Sequence of chain 1.C:
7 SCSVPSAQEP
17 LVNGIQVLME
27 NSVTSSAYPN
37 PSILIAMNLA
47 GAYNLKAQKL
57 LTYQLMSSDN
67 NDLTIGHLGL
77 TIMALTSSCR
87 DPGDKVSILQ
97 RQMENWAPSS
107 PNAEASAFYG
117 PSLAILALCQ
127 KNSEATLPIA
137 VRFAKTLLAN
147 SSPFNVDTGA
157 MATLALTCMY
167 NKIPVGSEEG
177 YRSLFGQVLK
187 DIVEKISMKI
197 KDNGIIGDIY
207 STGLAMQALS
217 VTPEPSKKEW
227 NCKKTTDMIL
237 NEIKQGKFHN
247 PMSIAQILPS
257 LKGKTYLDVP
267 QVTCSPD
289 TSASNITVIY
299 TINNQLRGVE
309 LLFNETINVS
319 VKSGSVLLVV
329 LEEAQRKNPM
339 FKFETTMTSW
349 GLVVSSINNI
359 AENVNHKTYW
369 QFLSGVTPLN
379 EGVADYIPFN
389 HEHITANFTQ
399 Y

Binding-site contacts:
Ligand atom C2 contacts residue ASN395 of chain 1.C at 2.5 Å.
Ligand atom O5 contacts residue GLN303 of chain 1.C at 3.6 Å.
Ligand atom C8 contacts residue LEU304 of chain 1.C at 4.2 Å (hydrophobic).
Ligand atom C3 contacts residue ASN395 of chain 1.C at 3.8 Å.
Ligand atom C8 contacts residue GLN303 of chain 1.C at 3.9 Å.
Ligand atom C6 contacts residue THR397 of chain 1.C at 4.4 Å.
Ligand atom O5 contacts residue THR397 of chain 1.C at 3.9 Å.
Ligand atom C6 contacts residue GLN303 of chain 1.C at 3.7 Å.
Ligand atom C1 contacts residue GLN303 of chain 1.C at 4.1 Å.
Ligand atom O7 contacts residue VAL374 of chain 1.C at 4.0 Å.
Ligand atom C1 contacts residue ASN395 of chain 1.C at 1.4 Å.
Ligand atom C5 contacts residue ASN395 of chain 1.C at 3.6 Å.
Ligand atom O7 contacts residue LEU371 of chain 1.C at 3.9 Å.
Ligand atom C8 contacts residue ASN395 of chain 1.C at 4.2 Å.
Ligand atom C4 contacts residue ASN395 of chain 1.C at 4.2 Å.
Ligand atom C8 contacts residue LEU371 of chain 1.C at 4.1 Å (hydrophobic).
Ligand atom O6 contacts residue GLN398 of chain 1.C at 4.3 Å.
Ligand atom C5 contacts residue GLN303 of chain 1.C at 3.4 Å.
Ligand atom O6 contacts residue THR397 of chain 1.C at 3.1 Å (h-bond).
Ligand atom O6 contacts residue PHE396 of chain 1.C at 4.3 Å.
Ligand atom N2 contacts residue ASN395 of chain 1.C at 3.0 Å (h-bond).
Ligand atom O5 contacts residue ASN395 of chain 1.C at 2.2 Å (h-bond).
Ligand atom C7 contacts residue LEU371 of chain 1.C at 4.3 Å (hydrophobic).
Ligand atom C7 contacts residue ASN395 of chain 1.C at 3.8 Å.

A protein and the small-molecule ligand that binds it are described below.
Small molecule (SMILES): CC(=O)N[C@H]1[C@H](O[C@H]2[C@H](O)[C@@H](NC(C)=O)CO[C@@H]2CO)O[C@H](CO)[C@@H](O)[C@@H]1O